A small-molecule ligand and the protein it binds are described below.
Small molecule (SMILES): NCCCCCCO[P](=O)(O)O[P](=O)(O)OC[C@H]1O[C@@H](n2ccc(=O)[nH]c2=O)[C@H](O)[C@@H]1O

Sequence of chain 1.A:
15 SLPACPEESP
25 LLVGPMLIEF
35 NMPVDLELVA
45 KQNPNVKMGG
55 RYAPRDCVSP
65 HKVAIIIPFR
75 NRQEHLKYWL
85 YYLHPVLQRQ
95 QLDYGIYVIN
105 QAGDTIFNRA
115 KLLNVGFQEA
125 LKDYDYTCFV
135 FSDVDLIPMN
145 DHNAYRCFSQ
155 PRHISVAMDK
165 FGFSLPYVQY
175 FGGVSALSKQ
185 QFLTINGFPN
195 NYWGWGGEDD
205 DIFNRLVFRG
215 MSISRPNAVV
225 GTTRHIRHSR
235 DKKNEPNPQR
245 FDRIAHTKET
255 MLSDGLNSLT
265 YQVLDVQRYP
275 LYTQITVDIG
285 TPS

Binding-site contacts:
Ligand atom O3' contacts residue VAL138 of chain 1.A at 3.5 Å (h-bond).
Ligand atom N3 contacts residue ARG74 of chain 1.A at 2.8 Å (salt-bridge).
Ligand atom O2' contacts residue PRO72 of chain 1.A at 2.7 Å (h-bond).
Ligand atom O3A contacts residue MN1 of chain 1.G at 3.6 Å.
Ligand atom C6' contacts residue HIS232 of chain 1.A at 3.3 Å.
Ligand atom O2 contacts residue PRO72 of chain 1.A at 3.5 Å (h-bond).
Ligand atom O2A contacts residue ARG76 of chain 1.A at 3.1 Å (salt-bridge).
Ligand atom C5B contacts residue GOL1 of chain 1.M at 3.4 Å.
Ligand atom C2 contacts residue PHE111 of chain 1.A at 3.6 Å (hydrophobic).
Ligand atom O2 contacts residue ARG76 of chain 1.A at 3.3 Å.
Ligand atom C4 contacts residue ASP235 of chain 1.A at 3.6 Å.
Ligand atom O1A contacts residue ASP139 of chain 1.A at 3.0 Å (salt-bridge).
Ligand atom O1B contacts residue TRP199 of chain 1.A at 2.8 Å (h-bond).
Ligand atom C6 contacts residue PHE111 of chain 1.A at 3.4 Å (hydrophobic).
Ligand atom O3B contacts residue HIS232 of chain 1.A at 3.4 Å (h-bond).
Ligand atom O2 contacts residue PHE73 of chain 1.A at 3.2 Å.
Ligand atom O4 contacts residue ASP235 of chain 1.A at 3.2 Å.
Ligand atom C2 contacts residue ARG74 of chain 1.A at 3.5 Å.
Ligand atom O3B contacts residue LYS164 of chain 1.A at 3.0 Å (salt-bridge).
Ligand atom O2 contacts residue ARG74 of chain 1.A at 3.0 Å (salt-bridge).
Ligand atom C5B contacts residue ASP137 of chain 1.A at 3.5 Å.
Ligand atom C1' contacts residue TRP199 of chain 1.A at 3.6 Å (hydrophobic).
Ligand atom C2B contacts residue PRO72 of chain 1.A at 3.5 Å (hydrophobic).
Ligand atom O3' contacts residue ASP137 of chain 1.A at 3.2 Å.
Ligand atom O3B contacts residue MN1 of chain 1.G at 2.1 Å.
Ligand atom C4B contacts residue ASP137 of chain 1.A at 3.5 Å.
Ligand atom C1B contacts residue PRO72 of chain 1.A at 3.5 Å (hydrophobic).
Ligand atom O3B contacts residue HIS229 of chain 1.A at 3.2 Å (h-bond).
Ligand atom O1A contacts residue HIS232 of chain 1.A at 3.0 Å (h-bond).
Ligand atom O2' contacts residue VAL138 of chain 1.A at 3.0 Å (h-bond).
Ligand atom PA contacts residue ARG76 of chain 1.A at 3.5 Å.
Ligand atom N1 contacts residue PHE111 of chain 1.A at 3.4 Å.
Ligand atom O3' contacts residue ASP139 of chain 1.A at 3.0 Å (salt-bridge).
Ligand atom O2A contacts residue HIS232 of chain 1.A at 3.5 Å.
Ligand atom O1A contacts residue MN1 of chain 1.G at 2.2 Å.
Ligand atom O2B contacts residue HIS232 of chain 1.A at 3.5 Å.
Ligand atom PA contacts residue MN1 of chain 1.G at 3.4 Å.
Ligand atom O1A contacts residue ARG76 of chain 1.A at 2.9 Å (salt-bridge).
Ligand atom O2A contacts residue ASP235 of chain 1.A at 3.3 Å (salt-bridge).
Ligand atom PB contacts residue MN1 of chain 1.G at 3.3 Å.